A small-molecule ligand and the protein it binds are described below.
Small molecule (SMILES): CC(=O)N[C@H]1[C@H](O[C@H]2[C@H](O)[C@@H](NC(C)=O)CO[C@@H]2CO)O[C@H](CO)[C@@H](O)[C@@H]1O

Binding-site contacts:
Ligand atom C2 contacts residue ASN265 of chain 1.A at 2.6 Å.
Ligand atom C7 contacts residue ASN265 of chain 1.A at 3.5 Å.
Ligand atom C2 contacts residue GLN263 of chain 1.A at 2.7 Å.
Ligand atom C5 contacts residue GLN263 of chain 1.A at 3.9 Å.
Ligand atom N2 contacts residue GLN263 of chain 1.A at 2.5 Å (h-bond).
Ligand atom C8 contacts residue VAL302 of chain 1.A at 4.5 Å (hydrophobic).
Ligand atom C8 contacts residue SER303 of chain 1.A at 3.9 Å.
Ligand atom C4 contacts residue GLN263 of chain 1.A at 3.8 Å.
Ligand atom O5 contacts residue ASN265 of chain 1.A at 2.4 Å (h-bond).
Ligand atom C1 contacts residue ASN265 of chain 1.A at 1.5 Å.
Ligand atom N2 contacts residue ASN265 of chain 1.A at 3.0 Å (h-bond).
Ligand atom O3 contacts residue GLN263 of chain 1.A at 3.4 Å (h-bond).
Ligand atom C4 contacts residue ASN265 of chain 1.A at 4.3 Å.
Ligand atom C7 contacts residue GLN263 of chain 1.A at 3.5 Å.
Ligand atom C1 contacts residue GLN263 of chain 1.A at 2.7 Å.
Ligand atom O6 contacts residue ARG412 of chain 1.A at 4.4 Å.
Ligand atom O7 contacts residue ASN265 of chain 1.A at 3.7 Å.
Ligand atom C3 contacts residue ASN265 of chain 1.A at 3.9 Å.
Ligand atom C5 contacts residue ASN265 of chain 1.A at 3.6 Å.
Ligand atom C8 contacts residue GLN263 of chain 1.A at 3.2 Å.
Ligand atom C3 contacts residue GLN263 of chain 1.A at 2.7 Å.
Ligand atom O5 contacts residue GLN263 of chain 1.A at 3.8 Å.
Ligand atom O4 contacts residue GLN263 of chain 1.A at 4.4 Å.

Sequence of chain 1.A:
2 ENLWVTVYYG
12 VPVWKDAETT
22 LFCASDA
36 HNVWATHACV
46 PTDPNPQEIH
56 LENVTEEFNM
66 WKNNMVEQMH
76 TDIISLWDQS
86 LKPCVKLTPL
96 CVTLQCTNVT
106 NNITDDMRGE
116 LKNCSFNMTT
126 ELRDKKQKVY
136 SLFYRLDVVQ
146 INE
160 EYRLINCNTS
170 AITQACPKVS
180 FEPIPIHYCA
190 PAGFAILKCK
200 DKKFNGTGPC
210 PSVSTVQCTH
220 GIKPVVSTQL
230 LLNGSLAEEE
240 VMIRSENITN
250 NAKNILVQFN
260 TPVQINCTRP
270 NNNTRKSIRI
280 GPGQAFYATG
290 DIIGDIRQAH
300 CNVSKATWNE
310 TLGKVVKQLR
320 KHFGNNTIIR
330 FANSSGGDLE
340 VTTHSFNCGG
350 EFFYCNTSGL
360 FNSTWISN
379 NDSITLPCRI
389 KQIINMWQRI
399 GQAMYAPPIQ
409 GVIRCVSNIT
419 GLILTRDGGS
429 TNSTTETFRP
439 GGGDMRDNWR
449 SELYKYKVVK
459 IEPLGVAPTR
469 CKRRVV